Sequence of chain 1.D:
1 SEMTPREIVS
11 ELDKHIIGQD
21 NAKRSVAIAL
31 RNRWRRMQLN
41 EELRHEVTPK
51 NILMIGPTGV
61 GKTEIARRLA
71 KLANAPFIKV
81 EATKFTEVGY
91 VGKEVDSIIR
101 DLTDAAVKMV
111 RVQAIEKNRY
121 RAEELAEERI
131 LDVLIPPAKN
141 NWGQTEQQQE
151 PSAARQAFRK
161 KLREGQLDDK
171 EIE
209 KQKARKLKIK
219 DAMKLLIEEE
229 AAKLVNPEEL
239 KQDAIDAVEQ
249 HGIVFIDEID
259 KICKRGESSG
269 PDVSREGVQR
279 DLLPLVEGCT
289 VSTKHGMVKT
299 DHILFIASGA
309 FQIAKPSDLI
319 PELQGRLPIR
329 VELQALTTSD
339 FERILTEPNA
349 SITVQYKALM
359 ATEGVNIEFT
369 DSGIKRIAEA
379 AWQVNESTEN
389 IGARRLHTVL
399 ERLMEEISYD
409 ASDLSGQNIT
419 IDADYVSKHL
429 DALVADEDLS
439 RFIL

A small-molecule ligand and the protein it binds are described below.
Small molecule (SMILES): Nc1ncnc2c1ncn2[C@@H]1O[C@H](CO[P](=O)(O)O[P](=O)(O)NP(=O)(O)O)[C@@H](O)[C@H]1O

Binding-site contacts:
Ligand atom O4' contacts residue ALA391 of chain 1.C at 3.0 Å.
Ligand atom O3G contacts residue ARG392 of chain 1.C at 2.8 Å (salt-bridge).
Ligand atom N6 contacts residue ILE17 of chain 1.C at 2.5 Å (h-bond).
Ligand atom O1A contacts residue GLY61 of chain 1.C at 2.6 Å (h-bond).
Ligand atom N3B contacts residue GLY59 of chain 1.C at 2.9 Å (h-bond).
Ligand atom O1G contacts residue LYS62 of chain 1.C at 3.0 Å (salt-bridge).
Ligand atom N1 contacts residue LEU334 of chain 1.C at 3.1 Å.
Ligand atom O2B contacts residue LYS62 of chain 1.C at 3.0 Å (salt-bridge).
Ligand atom O1B contacts residue GLY61 of chain 1.C at 3.4 Å (h-bond).
Ligand atom C2 contacts residue GLY61 of chain 1.C at 3.4 Å.
Ligand atom C2 contacts residue GLY59 of chain 1.C at 3.5 Å.
Ligand atom O1G contacts residue GLY59 of chain 1.C at 3.0 Å (h-bond).
Ligand atom PG contacts residue GLY59 of chain 1.C at 3.1 Å.
Ligand atom O3A contacts residue GLY61 of chain 1.C at 2.8 Å (h-bond).
Ligand atom C2 contacts residue LEU334 of chain 1.C at 3.5 Å (hydrophobic).
Ligand atom O1G contacts residue THR58 of chain 1.C at 2.7 Å.
Ligand atom O1A contacts residue THR63 of chain 1.C at 3.2 Å.
Ligand atom O5' contacts residue GLY59 of chain 1.C at 3.6 Å.
Ligand atom O5' contacts residue ARG392 of chain 1.C at 3.4 Å (salt-bridge).
Ligand atom O3G contacts residue THR58 of chain 1.C at 2.9 Å.
Ligand atom PA contacts residue THR63 of chain 1.C at 3.4 Å.
Ligand atom PB contacts residue GLY61 of chain 1.C at 3.4 Å.
Ligand atom N7 contacts residue HIS15 of chain 1.C at 3.0 Å (h-bond).
Ligand atom O1B contacts residue LYS62 of chain 1.C at 2.9 Å.
Ligand atom O2' contacts residue HIS395 of chain 1.C at 3.6 Å.
Ligand atom O2A contacts residue ARG392 of chain 1.C at 3.4 Å (salt-bridge).
Ligand atom O3A contacts residue VAL60 of chain 1.C at 3.6 Å (h-bond).
Ligand atom O1G contacts residue PRO57 of chain 1.C at 2.6 Å (h-bond).
Ligand atom PA contacts residue GLY61 of chain 1.C at 3.3 Å.
Ligand atom N1 contacts residue VAL60 of chain 1.C at 3.0 Å (h-bond).
Ligand atom O1B contacts residue THR63 of chain 1.C at 2.5 Å (h-bond).
Ligand atom C2 contacts residue VAL60 of chain 1.C at 3.1 Å (hydrophobic).
Ligand atom N3B contacts residue ARG392 of chain 1.C at 3.4 Å (salt-bridge).
Ligand atom O2B contacts residue VAL60 of chain 1.C at 2.9 Å (h-bond).
Ligand atom N3 contacts residue ALA391 of chain 1.C at 3.0 Å.
Ligand atom O2A contacts residue THR63 of chain 1.C at 2.5 Å (h-bond).
Ligand atom O1A contacts residue GLU64 of chain 1.C at 3.2 Å (salt-bridge).
Ligand atom O2B contacts residue GLY61 of chain 1.C at 2.8 Å (h-bond).
Ligand atom O3G contacts residue GLY59 of chain 1.C at 3.0 Å (h-bond).
Ligand atom N6 contacts residue ILE16 of chain 1.C at 3.2 Å.

Sequence of chain 1.C:
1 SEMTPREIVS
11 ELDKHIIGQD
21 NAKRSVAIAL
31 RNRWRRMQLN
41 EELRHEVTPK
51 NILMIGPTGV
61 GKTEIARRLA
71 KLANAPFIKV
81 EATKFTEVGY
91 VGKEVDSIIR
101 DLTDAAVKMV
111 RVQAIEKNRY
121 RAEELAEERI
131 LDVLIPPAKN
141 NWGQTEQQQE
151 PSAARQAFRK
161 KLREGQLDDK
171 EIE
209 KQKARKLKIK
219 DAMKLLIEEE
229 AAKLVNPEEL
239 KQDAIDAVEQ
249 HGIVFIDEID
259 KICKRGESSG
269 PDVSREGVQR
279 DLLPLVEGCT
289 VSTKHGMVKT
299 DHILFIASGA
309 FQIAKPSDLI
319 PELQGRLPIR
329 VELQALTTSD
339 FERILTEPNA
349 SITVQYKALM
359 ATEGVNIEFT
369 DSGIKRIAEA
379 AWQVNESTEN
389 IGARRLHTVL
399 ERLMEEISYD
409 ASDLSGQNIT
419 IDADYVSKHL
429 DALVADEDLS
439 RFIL